Binding-site contacts:
Ligand atom O8 contacts residue TYR97 of chain 3.A at 2.8 Å (h-bond).
Ligand atom C9 contacts residue GLU189 of chain 3.A at 3.5 Å.
Ligand atom O3 contacts residue GLN225 of chain 3.A at 3.2 Å (h-bond).
Ligand atom C1 contacts residue GLN225 of chain 3.A at 3.1 Å.
Ligand atom S contacts residue LYS192 of chain 3.A at 3.6 Å (salt-bridge).
Ligand atom O1B contacts residue SER135 of chain 3.A at 2.8 Å (h-bond).
Ligand atom O8 contacts residue LYS192 of chain 3.A at 3.0 Å (salt-bridge).
Ligand atom C4 contacts residue ARG134 of chain 3.A at 3.4 Å.
Ligand atom C7 contacts residue TRP152 of chain 3.A at 3.7 Å (hydrophobic).
Ligand atom O1A contacts residue GLN225 of chain 3.A at 3.6 Å (h-bond).
Ligand atom O9 contacts residue LYS192 of chain 3.A at 3.8 Å.
Ligand atom O8 contacts residue GLN225 of chain 3.A at 3.0 Å (h-bond).
Ligand atom C1 contacts residue GLY136 of chain 3.A at 3.7 Å.
Ligand atom O7A contacts residue LYS192 of chain 3.A at 3.3 Å (salt-bridge).
Ligand atom O9 contacts residue GLU189 of chain 3.A at 3.0 Å (salt-bridge).
Ligand atom O1A contacts residue GLY136 of chain 3.A at 2.7 Å (h-bond).
Ligand atom O10 contacts residue TRP152 of chain 3.A at 3.8 Å.
Ligand atom O1A contacts residue SER135 of chain 3.A at 3.3 Å (h-bond).
Ligand atom C10 contacts residue ARG134 of chain 3.A at 3.8 Å.
Ligand atom O10 contacts residue GLY133 of chain 3.A at 3.8 Å.
Ligand atom O7 contacts residue LEU193 of chain 3.A at 3.5 Å.
Ligand atom O1B contacts residue GLN225 of chain 3.A at 2.9 Å (h-bond).
Ligand atom O4 contacts residue ARG134 of chain 3.A at 3.8 Å.
Ligand atom C5 contacts residue ARG134 of chain 3.A at 3.7 Å.
Ligand atom O10 contacts residue ARG134 of chain 3.A at 3.8 Å.
Ligand atom C8 contacts residue GLU189 of chain 3.A at 3.8 Å.
Ligand atom N5 contacts residue ARG134 of chain 3.A at 2.9 Å (salt-bridge).
Ligand atom C9 contacts residue HIS182 of chain 3.A at 3.2 Å.
Ligand atom C11 contacts residue LEU193 of chain 3.A at 3.2 Å (hydrophobic).
Ligand atom O8 contacts residue TRP152 of chain 3.A at 3.7 Å.
Ligand atom O10 contacts residue THR154 of chain 3.A at 3.9 Å.
Ligand atom C9 contacts residue TYR97 of chain 3.A at 3.4 Å (hydrophobic).
Ligand atom C8 contacts residue TYR97 of chain 3.A at 3.7 Å (hydrophobic).
Ligand atom C4 contacts residue GLN225 of chain 3.A at 3.7 Å.
Ligand atom O4 contacts residue GLN225 of chain 3.A at 2.7 Å (h-bond).
Ligand atom C2 contacts residue GLN225 of chain 3.A at 3.5 Å.
Ligand atom O9 contacts residue HIS182 of chain 3.A at 3.2 Å.
Ligand atom C8 contacts residue GLN225 of chain 3.A at 3.9 Å.
Ligand atom O9 contacts residue TYR97 of chain 3.A at 2.9 Å (h-bond).
Ligand atom C1 contacts residue SER135 of chain 3.A at 3.4 Å.

Sequence of chain 3.A:
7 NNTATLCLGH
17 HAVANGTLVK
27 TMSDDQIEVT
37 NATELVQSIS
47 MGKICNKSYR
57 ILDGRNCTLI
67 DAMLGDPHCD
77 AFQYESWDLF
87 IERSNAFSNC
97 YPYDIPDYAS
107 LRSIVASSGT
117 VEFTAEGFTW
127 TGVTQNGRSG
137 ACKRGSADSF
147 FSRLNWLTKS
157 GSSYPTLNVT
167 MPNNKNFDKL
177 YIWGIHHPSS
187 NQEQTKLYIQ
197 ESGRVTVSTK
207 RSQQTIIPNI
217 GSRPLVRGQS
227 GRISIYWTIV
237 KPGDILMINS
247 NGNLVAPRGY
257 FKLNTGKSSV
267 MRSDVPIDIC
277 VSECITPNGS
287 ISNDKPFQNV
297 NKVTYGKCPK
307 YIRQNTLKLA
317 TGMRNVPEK

The small molecule below binds the protein below.
Small molecule (SMILES): CC(=O)N[C@@H]1[C@@H](O)[C@H](O[C@@H]2O[C@H](CO)[C@H](O)[C@H](O[C@]3(C(=O)O)C[C@H](O)[C@@H](NC(C)=O)[C@H]([C@H](O)[C@H](O)CO)O3)[C@H]2O)[C@@H](COS(=O)(=O)O)O[C@H]1O